Sequence of chain 2.A:
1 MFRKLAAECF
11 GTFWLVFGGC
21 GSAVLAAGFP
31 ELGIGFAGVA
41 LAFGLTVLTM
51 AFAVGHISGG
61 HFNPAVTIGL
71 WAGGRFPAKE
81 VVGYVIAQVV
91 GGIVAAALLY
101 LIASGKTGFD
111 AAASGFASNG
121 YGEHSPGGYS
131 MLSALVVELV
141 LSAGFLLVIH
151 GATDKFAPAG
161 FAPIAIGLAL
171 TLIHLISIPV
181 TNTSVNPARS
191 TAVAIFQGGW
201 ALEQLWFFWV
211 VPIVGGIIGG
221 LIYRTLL

Sequence of chain 2.F:
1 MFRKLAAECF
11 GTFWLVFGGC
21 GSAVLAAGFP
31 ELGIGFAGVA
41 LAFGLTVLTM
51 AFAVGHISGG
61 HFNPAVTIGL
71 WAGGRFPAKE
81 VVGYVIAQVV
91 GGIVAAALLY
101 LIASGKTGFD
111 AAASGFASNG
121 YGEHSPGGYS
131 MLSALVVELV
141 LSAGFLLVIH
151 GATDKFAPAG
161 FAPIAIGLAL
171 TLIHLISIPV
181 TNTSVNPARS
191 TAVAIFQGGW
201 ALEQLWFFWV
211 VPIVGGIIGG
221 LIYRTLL

Sequence of chain 2.B:
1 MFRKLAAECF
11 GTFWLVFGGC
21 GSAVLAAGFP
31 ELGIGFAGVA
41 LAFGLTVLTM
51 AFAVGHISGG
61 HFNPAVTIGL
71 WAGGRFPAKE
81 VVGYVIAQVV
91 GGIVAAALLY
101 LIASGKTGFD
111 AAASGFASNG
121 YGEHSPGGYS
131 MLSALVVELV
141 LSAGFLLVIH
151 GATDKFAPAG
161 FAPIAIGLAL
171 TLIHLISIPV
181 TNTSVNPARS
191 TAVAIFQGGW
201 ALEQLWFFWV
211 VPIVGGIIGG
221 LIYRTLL

Sequence of chain 2.E:
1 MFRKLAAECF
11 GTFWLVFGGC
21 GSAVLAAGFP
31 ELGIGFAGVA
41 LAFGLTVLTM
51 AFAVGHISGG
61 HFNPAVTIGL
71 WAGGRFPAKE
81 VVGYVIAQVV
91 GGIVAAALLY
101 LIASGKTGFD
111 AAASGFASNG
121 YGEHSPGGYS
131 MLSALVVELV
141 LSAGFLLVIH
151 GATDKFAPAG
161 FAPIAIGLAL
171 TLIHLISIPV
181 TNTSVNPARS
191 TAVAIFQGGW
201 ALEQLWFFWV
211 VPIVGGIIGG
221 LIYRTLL

A protein and the small-molecule ligand that binds it are described below.
Small molecule (SMILES): CCO[P](=O)(O)O[C@@H]1[C@@H](O)[C@H](O)C(COP(=O)(O)OCC2O[C@@H](O)[C@H](O[P](=O)(O)OCC)[C@@H](O)[C@@H]2O)O[C@H]1O

Binding-site contacts:
Ligand atom O12 contacts residue VAL94 of chain 2.A at 4.4 Å.
Ligand atom O34 contacts residue LEU98 of chain 2.E at 4.5 Å.
Ligand atom C4 contacts residue ILE218 of chain 2.B at 4.5 Å (hydrophobic).
Ligand atom O24 contacts residue PHE10 of chain 2.E at 3.1 Å.
Ligand atom P2 contacts residue PHE10 of chain 2.E at 3.5 Å.
Ligand atom C6B contacts residue LEU139 of chain 2.F at 4.2 Å (hydrophobic).
Ligand atom O22 contacts residue CYS9 of chain 2.E at 4.4 Å.
Ligand atom C26 contacts residue PHE10 of chain 2.E at 4.1 Å (hydrophobic).
Ligand atom O14 contacts residue PHE10 of chain 2.A at 2.8 Å.
Ligand atom O1 contacts residue PHE13 of chain 2.A at 3.9 Å.
Ligand atom O13 contacts residue LEU98 of chain 2.E at 4.0 Å.
Ligand atom C4B contacts residue ILE218 of chain 2.F at 4.2 Å (hydrophobic).
Ligand atom C25 contacts residue ALA97 of chain 2.A at 4.5 Å (hydrophobic).
Ligand atom O3B contacts residue LEU98 of chain 2.A at 3.9 Å.
Ligand atom C15 contacts residue LEU101 of chain 2.E at 4.4 Å (hydrophobic).
Ligand atom O11 contacts residue PHE10 of chain 2.A at 3.2 Å.
Ligand atom O12 contacts residue PHE10 of chain 2.A at 3.6 Å.
Ligand atom O12 contacts residue PHE13 of chain 2.A at 4.2 Å.
Ligand atom O23 contacts residue VAL94 of chain 2.E at 4.1 Å.
Ligand atom P1 contacts residue PHE10 of chain 2.A at 3.3 Å.
Ligand atom C15 contacts residue PHE10 of chain 2.A at 3.7 Å (hydrophobic).
Ligand atom O23 contacts residue LEU98 of chain 2.A at 4.0 Å.
Ligand atom O13 contacts residue VAL94 of chain 2.A at 4.1 Å.
Ligand atom O12 contacts residue CYS9 of chain 2.A at 4.2 Å.
Ligand atom C2 contacts residue PHE10 of chain 2.A at 4.0 Å (hydrophobic).
Ligand atom O22 contacts residue PHE10 of chain 2.E at 3.8 Å.
Ligand atom C16 contacts residue PHE10 of chain 2.A at 3.9 Å (hydrophobic).
Ligand atom C15 contacts residue CYS9 of chain 2.A at 4.2 Å (hydrophobic).
Ligand atom O22 contacts residue PHE13 of chain 2.E at 4.1 Å.
Ligand atom O32 contacts residue LEU98 of chain 2.A at 4.1 Å.
Ligand atom O3 contacts residue LEU98 of chain 2.E at 4.3 Å.
Ligand atom C25 contacts residue PHE10 of chain 2.E at 4.0 Å (hydrophobic).
Ligand atom O24 contacts residue LEU101 of chain 2.A at 4.5 Å.
Ligand atom C2B contacts residue PHE10 of chain 2.E at 4.1 Å (hydrophobic).
Ligand atom C26 contacts residue LEU101 of chain 2.A at 3.8 Å (hydrophobic).
Ligand atom O21 contacts residue PHE10 of chain 2.E at 3.3 Å.
Ligand atom C25 contacts residue CYS9 of chain 2.E at 4.4 Å (hydrophobic).
Ligand atom O1B contacts residue PHE13 of chain 2.E at 3.8 Å.
Ligand atom O14 contacts residue LEU101 of chain 2.E at 4.5 Å.
Ligand atom C16 contacts residue LEU101 of chain 2.E at 3.6 Å (hydrophobic).